Sequence of chain 1.A:
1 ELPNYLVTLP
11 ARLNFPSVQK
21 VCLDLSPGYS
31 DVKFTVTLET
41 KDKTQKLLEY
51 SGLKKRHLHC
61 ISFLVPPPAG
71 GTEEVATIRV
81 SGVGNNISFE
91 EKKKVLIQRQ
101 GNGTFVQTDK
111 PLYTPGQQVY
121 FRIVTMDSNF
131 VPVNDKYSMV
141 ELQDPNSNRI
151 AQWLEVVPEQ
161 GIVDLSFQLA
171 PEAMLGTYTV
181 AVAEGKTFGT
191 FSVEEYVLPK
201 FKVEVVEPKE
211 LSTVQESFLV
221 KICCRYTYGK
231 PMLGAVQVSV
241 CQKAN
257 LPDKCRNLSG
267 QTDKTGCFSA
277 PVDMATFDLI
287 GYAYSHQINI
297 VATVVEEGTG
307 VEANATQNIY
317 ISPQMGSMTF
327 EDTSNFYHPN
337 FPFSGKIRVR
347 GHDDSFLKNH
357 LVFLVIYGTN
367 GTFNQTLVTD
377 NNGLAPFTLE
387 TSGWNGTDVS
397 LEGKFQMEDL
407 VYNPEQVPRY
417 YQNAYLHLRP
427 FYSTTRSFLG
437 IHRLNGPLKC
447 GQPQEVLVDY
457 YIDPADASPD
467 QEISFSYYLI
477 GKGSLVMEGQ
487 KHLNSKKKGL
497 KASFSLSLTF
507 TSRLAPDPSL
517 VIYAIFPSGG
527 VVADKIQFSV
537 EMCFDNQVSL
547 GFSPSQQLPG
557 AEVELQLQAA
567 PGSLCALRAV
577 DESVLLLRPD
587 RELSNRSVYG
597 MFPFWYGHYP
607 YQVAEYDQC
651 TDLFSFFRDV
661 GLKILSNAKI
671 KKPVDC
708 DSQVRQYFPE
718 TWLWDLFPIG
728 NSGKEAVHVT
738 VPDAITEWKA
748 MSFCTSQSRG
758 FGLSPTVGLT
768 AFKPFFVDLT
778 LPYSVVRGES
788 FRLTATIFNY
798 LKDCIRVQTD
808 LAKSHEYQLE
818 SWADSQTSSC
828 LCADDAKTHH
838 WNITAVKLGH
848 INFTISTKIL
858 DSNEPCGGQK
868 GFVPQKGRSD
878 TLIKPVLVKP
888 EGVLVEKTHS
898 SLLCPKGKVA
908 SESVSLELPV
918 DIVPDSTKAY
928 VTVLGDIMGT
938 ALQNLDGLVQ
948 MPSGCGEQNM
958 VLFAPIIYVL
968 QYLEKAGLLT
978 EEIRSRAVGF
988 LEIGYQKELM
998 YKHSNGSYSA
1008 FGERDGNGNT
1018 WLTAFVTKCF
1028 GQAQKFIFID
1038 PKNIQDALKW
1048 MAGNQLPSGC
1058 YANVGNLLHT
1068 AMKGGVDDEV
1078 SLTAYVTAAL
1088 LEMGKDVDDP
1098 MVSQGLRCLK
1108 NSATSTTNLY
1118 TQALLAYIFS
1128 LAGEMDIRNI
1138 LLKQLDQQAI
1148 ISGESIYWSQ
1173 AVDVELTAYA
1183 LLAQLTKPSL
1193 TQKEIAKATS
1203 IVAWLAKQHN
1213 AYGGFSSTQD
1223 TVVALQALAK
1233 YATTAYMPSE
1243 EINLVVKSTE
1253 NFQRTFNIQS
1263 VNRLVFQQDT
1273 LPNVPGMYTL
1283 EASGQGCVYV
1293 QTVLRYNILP

Binding-site contacts:
Ligand atom C3 contacts residue GLU308 of chain 1.A at 4.0 Å.
Ligand atom C7 contacts residue ASN310 of chain 1.A at 3.3 Å.
Ligand atom N2 contacts residue ASN310 of chain 1.A at 2.9 Å (h-bond).
Ligand atom C3 contacts residue ASN310 of chain 1.A at 3.8 Å.
Ligand atom C2 contacts residue ASN310 of chain 1.A at 2.5 Å.
Ligand atom O7 contacts residue ASN310 of chain 1.A at 3.4 Å (h-bond).
Ligand atom C2 contacts residue GLU308 of chain 1.A at 3.9 Å.
Ligand atom C8 contacts residue ASN310 of chain 1.A at 4.5 Å.
Ligand atom C4 contacts residue ASN310 of chain 1.A at 4.2 Å.
Ligand atom C5 contacts residue ASN310 of chain 1.A at 3.7 Å.
Ligand atom C1 contacts residue ASN310 of chain 1.A at 1.4 Å.
Ligand atom C7 contacts residue GLU308 of chain 1.A at 3.8 Å.
Ligand atom C1 contacts residue GLU308 of chain 1.A at 4.2 Å.
Ligand atom N2 contacts residue GLU308 of chain 1.A at 3.0 Å (salt-bridge).
Ligand atom O5 contacts residue ASN310 of chain 1.A at 2.4 Å (h-bond).
Ligand atom C8 contacts residue GLU308 of chain 1.A at 3.6 Å.

The small molecule below binds the protein below.
Small molecule (SMILES): CC(=O)N[C@@H]1[C@@H](O)[C@H](O)[C@@H](CO)O[C@H]1O